Binding-site contacts:
Ligand atom FAA contacts residue LEU114 of chain 1.B at 3.6 Å.
Ligand atom FAC contacts residue LEU107 of chain 1.B at 3.3 Å.
Ligand atom NAF contacts residue LEU141 of chain 1.B at 3.6 Å.
Ligand atom FAB contacts residue ILE101 of chain 1.B at 3.7 Å.
Ligand atom CAH contacts residue VAL134 of chain 1.B at 4.2 Å (hydrophobic).
Ligand atom NAF contacts residue LEU144 of chain 1.B at 3.4 Å.
Ligand atom FAA contacts residue TYR111 of chain 1.B at 3.4 Å.
Ligand atom CAH contacts residue LEU141 of chain 1.B at 4.0 Å (hydrophobic).
Ligand atom CAD contacts residue HIS125 of chain 1.B at 3.7 Å.
Ligand atom CAE contacts residue VAL126 of chain 1.B at 4.4 Å (hydrophobic).
Ligand atom FAB contacts residue LEU107 of chain 1.B at 4.0 Å.
Ligand atom FAC contacts residue LEU141 of chain 1.B at 3.5 Å.
Ligand atom CAI contacts residue ALA122 of chain 1.B at 3.7 Å (hydrophobic).
Ligand atom CAD contacts residue PHE176 of chain 1.B at 3.5 Å (hydrophobic).
Ligand atom CAE contacts residue PHE176 of chain 1.B at 4.3 Å (hydrophobic).
Ligand atom CAI contacts residue TYR111 of chain 1.B at 4.2 Å (hydrophobic).
Ligand atom CAE contacts residue HIS125 of chain 1.B at 3.9 Å.
Ligand atom CAD contacts residue LEU141 of chain 1.B at 4.1 Å (hydrophobic).
Ligand atom FAB contacts residue ALA122 of chain 1.B at 3.6 Å.
Ligand atom NAG contacts residue ALA122 of chain 1.B at 4.1 Å.
Ligand atom CAD contacts residue LEU144 of chain 1.B at 3.5 Å (hydrophobic).
Ligand atom NAF contacts residue VAL110 of chain 1.B at 4.2 Å.
Ligand atom NAF contacts residue PHE176 of chain 1.B at 4.2 Å.
Ligand atom CAH contacts residue ALA122 of chain 1.B at 3.7 Å (hydrophobic).
Ligand atom NAF contacts residue ALA122 of chain 1.B at 4.4 Å.
Ligand atom FAC contacts residue TYR111 of chain 1.B at 3.9 Å.
Ligand atom FAA contacts residue LEU107 of chain 1.B at 4.2 Å.
Ligand atom CAE contacts residue VAL134 of chain 1.B at 3.4 Å (hydrophobic).
Ligand atom FAC contacts residue VAL110 of chain 1.B at 3.5 Å.
Ligand atom FAB contacts residue TYR111 of chain 1.B at 4.1 Å.
Ligand atom CAI contacts residue VAL110 of chain 1.B at 4.2 Å (hydrophobic).
Ligand atom CAD contacts residue VAL134 of chain 1.B at 4.2 Å (hydrophobic).
Ligand atom FAA contacts residue ALA122 of chain 1.B at 3.4 Å.
Ligand atom CAI contacts residue LEU141 of chain 1.B at 4.4 Å (hydrophobic).
Ligand atom NAG contacts residue HIS125 of chain 1.B at 2.9 Å (h-bond).
Ligand atom FAA contacts residue VAL110 of chain 1.B at 3.8 Å.
Ligand atom CAE contacts residue ALA122 of chain 1.B at 3.7 Å (hydrophobic).
Ligand atom CAI contacts residue LEU107 of chain 1.B at 4.1 Å (hydrophobic).
Ligand atom NAG contacts residue VAL134 of chain 1.B at 3.4 Å.
Ligand atom NAG contacts residue PHE176 of chain 1.B at 3.6 Å.

Sequence of chain 1.B:
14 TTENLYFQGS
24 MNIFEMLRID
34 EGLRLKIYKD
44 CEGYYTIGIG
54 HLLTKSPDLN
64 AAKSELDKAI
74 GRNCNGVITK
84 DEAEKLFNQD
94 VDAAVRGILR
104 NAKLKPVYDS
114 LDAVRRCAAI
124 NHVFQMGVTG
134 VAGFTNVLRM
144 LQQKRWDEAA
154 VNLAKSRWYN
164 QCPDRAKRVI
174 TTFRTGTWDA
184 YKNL

The protein below binds the small molecule below.
Small molecule (SMILES): FC(F)(F)c1cnc[nH]1